Sequence of chain 1.A:
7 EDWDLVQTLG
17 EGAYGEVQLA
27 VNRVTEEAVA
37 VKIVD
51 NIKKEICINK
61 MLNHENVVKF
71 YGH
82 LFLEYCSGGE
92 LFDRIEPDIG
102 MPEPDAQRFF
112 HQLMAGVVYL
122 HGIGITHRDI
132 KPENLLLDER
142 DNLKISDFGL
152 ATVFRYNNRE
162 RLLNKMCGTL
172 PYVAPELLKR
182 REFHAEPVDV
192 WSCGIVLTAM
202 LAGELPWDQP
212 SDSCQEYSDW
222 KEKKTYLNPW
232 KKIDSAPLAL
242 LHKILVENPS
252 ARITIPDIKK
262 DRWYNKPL

This small molecule binds to this protein.
Small molecule (SMILES): CC(=O)Nc1nc2c(s1)C(=O)NCCC2

Binding-site contacts:
Ligand atom CAE contacts residue LEU137 of chain 1.A at 3.7 Å (hydrophobic).
Ligand atom OAC contacts residue TYR86 of chain 1.A at 3.5 Å.
Ligand atom OAC contacts residue CYS87 of chain 1.A at 2.9 Å (h-bond).
Ligand atom CAL contacts residue CYS87 of chain 1.A at 3.9 Å (hydrophobic).
Ligand atom CAE contacts residue ALA36 of chain 1.A at 4.3 Å (hydrophobic).
Ligand atom OAB contacts residue LEU15 of chain 1.A at 4.2 Å.
Ligand atom CAL contacts residue ALA36 of chain 1.A at 3.6 Å (hydrophobic).
Ligand atom OAC contacts residue GLU85 of chain 1.A at 3.5 Å (salt-bridge).
Ligand atom CAM contacts residue LEU137 of chain 1.A at 3.7 Å (hydrophobic).
Ligand atom CAM contacts residue VAL23 of chain 1.A at 4.2 Å (hydrophobic).
Ligand atom CAE contacts residue VAL68 of chain 1.A at 3.8 Å (hydrophobic).
Ligand atom NAH contacts residue CYS87 of chain 1.A at 4.2 Å.
Ligand atom CAK contacts residue LEU15 of chain 1.A at 3.8 Å (hydrophobic).
Ligand atom OAC contacts residue ALA36 of chain 1.A at 3.5 Å.
Ligand atom SAJ contacts residue LEU137 of chain 1.A at 4.0 Å.
Ligand atom SAJ contacts residue LEU15 of chain 1.A at 4.3 Å.
Ligand atom SAJ contacts residue CYS87 of chain 1.A at 4.2 Å.
Ligand atom CAO contacts residue LEU137 of chain 1.A at 3.5 Å (hydrophobic).
Ligand atom NAH contacts residue LEU137 of chain 1.A at 3.7 Å.
Ligand atom NAH contacts residue ALA36 of chain 1.A at 3.6 Å.
Ligand atom CAF contacts residue LEU137 of chain 1.A at 4.2 Å (hydrophobic).
Ligand atom CAA contacts residue LEU15 of chain 1.A at 3.7 Å (hydrophobic).
Ligand atom CAD contacts residue LEU137 of chain 1.A at 3.4 Å (hydrophobic).
Ligand atom CAN contacts residue LEU15 of chain 1.A at 4.3 Å (hydrophobic).
Ligand atom OAB contacts residue GLY90 of chain 1.A at 4.1 Å.
Ligand atom OAC contacts residue LEU15 of chain 1.A at 4.2 Å.
Ligand atom CAF contacts residue VAL23 of chain 1.A at 3.8 Å (hydrophobic).
Ligand atom CAE contacts residue GLU85 of chain 1.A at 3.7 Å.
Ligand atom NAI contacts residue LEU15 of chain 1.A at 3.9 Å.
Ligand atom NAH contacts residue GLU85 of chain 1.A at 2.9 Å (salt-bridge).
Ligand atom CAN contacts residue LEU137 of chain 1.A at 4.3 Å (hydrophobic).
Ligand atom CAD contacts residue SER147 of chain 1.A at 3.4 Å.
Ligand atom CAE contacts residue SER147 of chain 1.A at 4.3 Å.
Ligand atom CAA contacts residue GLY90 of chain 1.A at 4.4 Å.
Ligand atom CAL contacts residue GLU85 of chain 1.A at 3.7 Å.
Ligand atom CAL contacts residue LEU137 of chain 1.A at 3.7 Å (hydrophobic).
Ligand atom CAK contacts residue GLY90 of chain 1.A at 4.3 Å.
Ligand atom OAB contacts residue CYS87 of chain 1.A at 4.1 Å.
Ligand atom NAG contacts residue LEU137 of chain 1.A at 4.2 Å.
Ligand atom CAE contacts residue LEU84 of chain 1.A at 4.0 Å (hydrophobic).